This small molecule binds to this protein.
Small molecule (SMILES): Cc1nc2ccccc2nc1CCc1nc(N2CCCC2)nn1C

Sequence of chain 1.B:
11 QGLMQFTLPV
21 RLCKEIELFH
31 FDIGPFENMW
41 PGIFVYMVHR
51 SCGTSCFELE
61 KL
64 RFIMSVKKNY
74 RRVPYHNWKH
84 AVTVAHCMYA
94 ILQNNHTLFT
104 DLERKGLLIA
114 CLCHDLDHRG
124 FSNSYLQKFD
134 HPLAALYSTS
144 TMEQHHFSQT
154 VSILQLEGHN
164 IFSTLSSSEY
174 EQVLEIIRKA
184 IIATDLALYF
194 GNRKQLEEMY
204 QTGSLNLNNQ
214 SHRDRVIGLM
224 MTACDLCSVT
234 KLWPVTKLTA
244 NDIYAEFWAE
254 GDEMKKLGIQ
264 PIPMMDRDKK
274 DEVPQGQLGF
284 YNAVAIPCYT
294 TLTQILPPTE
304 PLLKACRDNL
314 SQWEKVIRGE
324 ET

Binding-site contacts:
Ligand atom N08 contacts residue GLY279 of chain 1.B at 3.6 Å.
Ligand atom C23 contacts residue ILE246 of chain 1.B at 3.4 Å (hydrophobic).
Ligand atom C13 contacts residue GLN280 of chain 1.B at 3.6 Å.
Ligand atom C15 contacts residue PHE283 of chain 1.B at 3.7 Å (hydrophobic).
Ligand atom C23 contacts residue GLN280 of chain 1.B at 3.8 Å.
Ligand atom C09 contacts residue GLY279 of chain 1.B at 3.5 Å.
Ligand atom C24 contacts residue PHE250 of chain 1.B at 3.8 Å (hydrophobic).
Ligand atom C13 contacts residue GLY279 of chain 1.B at 3.7 Å.
Ligand atom C22 contacts residue VAL232 of chain 1.B at 3.5 Å (hydrophobic).
Ligand atom C22 contacts residue ILE246 of chain 1.B at 3.3 Å (hydrophobic).
Ligand atom C09 contacts residue TYR247 of chain 1.B at 3.8 Å (hydrophobic).
Ligand atom C07 contacts residue GLY279 of chain 1.B at 3.3 Å.
Ligand atom C02 contacts residue MET267 of chain 1.B at 3.5 Å (hydrophobic).
Ligand atom C21 contacts residue ILE246 of chain 1.B at 3.6 Å (hydrophobic).
Ligand atom C09 contacts residue MET267 of chain 1.B at 3.6 Å (hydrophobic).
Ligand atom C20 contacts residue PHE283 of chain 1.B at 3.8 Å (hydrophobic).
Ligand atom C13 contacts residue TYR247 of chain 1.B at 3.8 Å (hydrophobic).
Ligand atom C06 contacts residue GLN280 of chain 1.B at 3.8 Å.
Ligand atom C18 contacts residue PHE283 of chain 1.B at 3.7 Å (hydrophobic).
Ligand atom C17 contacts residue PHE283 of chain 1.B at 3.4 Å (hydrophobic).
Ligand atom C14 contacts residue GLN280 of chain 1.B at 3.6 Å.
Ligand atom N11 contacts residue MET267 of chain 1.B at 3.8 Å.
Ligand atom C03 contacts residue PRO266 of chain 1.B at 3.8 Å (hydrophobic).
Ligand atom C14 contacts residue TYR247 of chain 1.B at 3.6 Å (hydrophobic).
Ligand atom N08 contacts residue TYR247 of chain 1.B at 2.7 Å (h-bond).
Ligand atom C07 contacts residue TYR247 of chain 1.B at 3.6 Å (hydrophobic).
Ligand atom N08 contacts residue MET267 of chain 1.B at 3.7 Å.
Ligand atom N10 contacts residue MET267 of chain 1.B at 3.8 Å.
Ligand atom C04 contacts residue GLU275 of chain 1.B at 3.6 Å.
Ligand atom C13 contacts residue PHE283 of chain 1.B at 3.5 Å (hydrophobic).
Ligand atom C24 contacts residue PHE283 of chain 1.B at 3.7 Å (hydrophobic).
Ligand atom C22 contacts residue SER231 of chain 1.B at 3.7 Å.
Ligand atom N10 contacts residue GLY279 of chain 1.B at 3.7 Å.
Ligand atom C24 contacts residue MET267 of chain 1.B at 3.6 Å (hydrophobic).
Ligand atom N16 contacts residue PHE283 of chain 1.B at 3.3 Å.
Ligand atom N01 contacts residue GLY279 of chain 1.B at 3.7 Å.
Ligand atom N19 contacts residue GLN280 of chain 1.B at 3.0 Å (h-bond).
Ligand atom C05 contacts residue TYR247 of chain 1.B at 3.6 Å (hydrophobic).
Ligand atom N01 contacts residue MET267 of chain 1.B at 3.4 Å.
Ligand atom N11 contacts residue GLY279 of chain 1.B at 3.3 Å (h-bond).